Sequence of chain 23.C:
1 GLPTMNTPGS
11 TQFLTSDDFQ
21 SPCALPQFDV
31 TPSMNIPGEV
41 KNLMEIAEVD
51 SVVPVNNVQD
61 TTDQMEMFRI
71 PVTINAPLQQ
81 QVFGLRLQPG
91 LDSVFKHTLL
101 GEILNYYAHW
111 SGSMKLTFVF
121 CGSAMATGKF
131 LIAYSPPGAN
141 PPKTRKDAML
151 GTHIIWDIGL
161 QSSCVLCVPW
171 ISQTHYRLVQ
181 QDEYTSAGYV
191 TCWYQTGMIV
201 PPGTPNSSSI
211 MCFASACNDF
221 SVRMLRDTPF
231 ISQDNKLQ

Binding-site contacts:
Ligand atom O1 contacts residue THR97 of chain 22.A at 3.4 Å (h-bond).
Ligand atom C4A contacts residue LEU14 of chain 23.C at 4.0 Å (hydrophobic).
Ligand atom C5B contacts residue ILE183 of chain 22.A at 3.7 Å (hydrophobic).
Ligand atom C5A contacts residue ILE144 of chain 22.A at 3.7 Å (hydrophobic).
Ligand atom C4C contacts residue MET117 of chain 22.A at 3.9 Å (hydrophobic).
Ligand atom C3 contacts residue W711 of chain 22.F at 3.3 Å.
Ligand atom C31 contacts residue W711 of chain 22.F at 3.0 Å.
Ligand atom C2B contacts residue ILE219 of chain 22.A at 3.8 Å (hydrophobic).
Ligand atom C1C contacts residue THR97 of chain 22.A at 3.9 Å.
Ligand atom N3A contacts residue ALA24 of chain 22.C at 3.8 Å.
Ligand atom C4A contacts residue ILE170 of chain 22.A at 3.9 Å (hydrophobic).
Ligand atom N2 contacts residue W711 of chain 22.F at 2.9 Å.
Ligand atom C31 contacts residue ASN214 of chain 22.A at 3.3 Å.
Ligand atom N3A contacts residue TYR146 of chain 22.A at 4.0 Å.
Ligand atom C5A contacts residue ILE170 of chain 22.A at 3.8 Å (hydrophobic).
Ligand atom C1C contacts residue PHE115 of chain 22.A at 3.9 Å (hydrophobic).
Ligand atom C4A contacts residue ALA24 of chain 22.C at 4.0 Å (hydrophobic).
Ligand atom O1A contacts residue PHE121 of chain 22.A at 4.0 Å.
Ligand atom C6B contacts residue TYR146 of chain 22.A at 3.8 Å (hydrophobic).
Ligand atom O1B contacts residue ILE95 of chain 22.A at 3.6 Å.
Ligand atom C1B contacts residue ILE183 of chain 22.A at 4.0 Å (hydrophobic).
Ligand atom O1 contacts residue W711 of chain 22.F at 3.7 Å.
Ligand atom C31 contacts residue LEU216 of chain 22.A at 3.4 Å (hydrophobic).
Ligand atom C4 contacts residue TYR192 of chain 22.A at 3.5 Å (hydrophobic).
Ligand atom C2C contacts residue THR97 of chain 22.A at 3.9 Å.
Ligand atom C6C contacts residue ILE186 of chain 22.A at 3.9 Å (hydrophobic).
Ligand atom C4B contacts residue TYR146 of chain 22.A at 3.7 Å (hydrophobic).
Ligand atom C3C contacts residue LEU216 of chain 22.A at 3.7 Å (hydrophobic).
Ligand atom N2 contacts residue THR97 of chain 22.A at 3.7 Å.
Ligand atom C3B contacts residue ILE219 of chain 22.A at 3.8 Å (hydrophobic).
Ligand atom C2C contacts residue LEU216 of chain 22.A at 3.7 Å (hydrophobic).
Ligand atom C2A contacts residue MET181 of chain 22.A at 3.7 Å (hydrophobic).
Ligand atom C3C contacts residue TYR192 of chain 22.A at 4.0 Å (hydrophobic).
Ligand atom C4B contacts residue ILE183 of chain 22.A at 4.0 Å (hydrophobic).
Ligand atom C4A contacts residue MET181 of chain 22.A at 3.6 Å (hydrophobic).
Ligand atom C6B contacts residue ILE183 of chain 22.A at 3.6 Å (hydrophobic).
Ligand atom N3A contacts residue MET181 of chain 22.A at 3.3 Å.
Ligand atom C5B contacts residue TYR146 of chain 22.A at 3.4 Å (hydrophobic).
Ligand atom C5A contacts residue PRO168 of chain 22.A at 4.0 Å (hydrophobic).
Ligand atom C2A contacts residue TYR146 of chain 22.A at 3.7 Å (hydrophobic).

Sequence of chain 22.C:
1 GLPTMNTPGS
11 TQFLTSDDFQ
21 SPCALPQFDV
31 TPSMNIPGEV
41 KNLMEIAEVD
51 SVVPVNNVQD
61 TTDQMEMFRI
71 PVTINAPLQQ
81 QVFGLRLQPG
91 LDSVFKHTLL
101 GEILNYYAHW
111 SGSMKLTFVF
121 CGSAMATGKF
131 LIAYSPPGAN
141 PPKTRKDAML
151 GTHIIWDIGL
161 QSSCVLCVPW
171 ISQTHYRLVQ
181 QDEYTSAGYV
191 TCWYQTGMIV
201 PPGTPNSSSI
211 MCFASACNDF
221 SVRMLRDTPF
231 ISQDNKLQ

This protein binds this small molecule.
Small molecule (SMILES): Cc1cc(CCCCCCCOc2ccc(C3=NCCO3)cc2)on1

Sequence of chain 22.A:
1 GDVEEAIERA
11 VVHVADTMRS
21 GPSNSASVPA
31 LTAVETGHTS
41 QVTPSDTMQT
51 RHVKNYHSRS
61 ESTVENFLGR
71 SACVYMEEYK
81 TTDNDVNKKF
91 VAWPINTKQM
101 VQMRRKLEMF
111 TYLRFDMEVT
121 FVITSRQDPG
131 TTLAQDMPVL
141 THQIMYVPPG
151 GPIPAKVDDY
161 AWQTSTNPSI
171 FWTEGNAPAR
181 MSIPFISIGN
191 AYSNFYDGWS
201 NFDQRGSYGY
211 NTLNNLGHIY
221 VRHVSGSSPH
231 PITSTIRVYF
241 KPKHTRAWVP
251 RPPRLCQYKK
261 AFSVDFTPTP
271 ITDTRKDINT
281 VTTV